This small molecule binds to this protein.
Small molecule (SMILES): CC(=O)N[C@@H]1[C@@H](O)[C@H](O)[C@@H](CO)O[C@H]1O

Sequence of chain 1.F:
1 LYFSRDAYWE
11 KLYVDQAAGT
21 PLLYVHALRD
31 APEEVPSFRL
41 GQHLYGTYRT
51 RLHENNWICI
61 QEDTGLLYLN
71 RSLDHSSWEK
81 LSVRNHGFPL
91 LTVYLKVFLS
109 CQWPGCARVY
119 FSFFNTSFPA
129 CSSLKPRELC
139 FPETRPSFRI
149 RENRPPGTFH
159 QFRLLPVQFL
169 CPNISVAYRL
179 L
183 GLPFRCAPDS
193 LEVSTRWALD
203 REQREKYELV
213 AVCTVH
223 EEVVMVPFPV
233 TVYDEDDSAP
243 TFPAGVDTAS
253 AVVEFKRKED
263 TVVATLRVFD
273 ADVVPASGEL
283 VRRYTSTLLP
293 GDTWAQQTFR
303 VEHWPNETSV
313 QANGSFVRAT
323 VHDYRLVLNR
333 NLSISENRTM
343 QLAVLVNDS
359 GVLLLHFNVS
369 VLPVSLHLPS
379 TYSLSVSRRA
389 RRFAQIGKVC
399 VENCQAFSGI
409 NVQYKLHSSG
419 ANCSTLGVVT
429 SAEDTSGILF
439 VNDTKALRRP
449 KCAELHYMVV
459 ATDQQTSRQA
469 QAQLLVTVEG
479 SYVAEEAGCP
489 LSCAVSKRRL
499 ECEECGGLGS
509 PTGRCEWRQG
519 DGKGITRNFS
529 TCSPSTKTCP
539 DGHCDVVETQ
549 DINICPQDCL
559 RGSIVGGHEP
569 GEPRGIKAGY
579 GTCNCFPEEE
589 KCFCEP

Binding-site contacts:
Ligand atom C3 contacts residue ASN308 of chain 1.F at 3.8 Å.
Ligand atom O5 contacts residue ARG303 of chain 1.E at 3.8 Å.
Ligand atom C1 contacts residue ARG303 of chain 1.E at 3.7 Å.
Ligand atom C6 contacts residue ARG303 of chain 1.E at 4.4 Å.
Ligand atom C4 contacts residue ASN308 of chain 1.F at 4.2 Å.
Ligand atom C7 contacts residue TRP306 of chain 1.F at 4.3 Å (hydrophobic).
Ligand atom C5 contacts residue ARG303 of chain 1.E at 3.5 Å.
Ligand atom O7 contacts residue TRP306 of chain 1.F at 4.0 Å.
Ligand atom C8 contacts residue ASN308 of chain 1.F at 4.3 Å.
Ligand atom N2 contacts residue ASN308 of chain 1.F at 2.9 Å (h-bond).
Ligand atom C7 contacts residue ASN308 of chain 1.F at 3.2 Å.
Ligand atom O7 contacts residue ASN308 of chain 1.F at 3.1 Å (h-bond).
Ligand atom C3 contacts residue ARG303 of chain 1.E at 4.3 Å.
Ligand atom C4 contacts residue ARG303 of chain 1.E at 4.3 Å.
Ligand atom C1 contacts residue ASN308 of chain 1.F at 1.4 Å.
Ligand atom C5 contacts residue ASN308 of chain 1.F at 3.7 Å.
Ligand atom C8 contacts residue TRP306 of chain 1.F at 3.7 Å (hydrophobic).
Ligand atom O5 contacts residue ASN308 of chain 1.F at 2.4 Å (h-bond).
Ligand atom C2 contacts residue ASN308 of chain 1.F at 2.5 Å.

Sequence of chain 1.E:
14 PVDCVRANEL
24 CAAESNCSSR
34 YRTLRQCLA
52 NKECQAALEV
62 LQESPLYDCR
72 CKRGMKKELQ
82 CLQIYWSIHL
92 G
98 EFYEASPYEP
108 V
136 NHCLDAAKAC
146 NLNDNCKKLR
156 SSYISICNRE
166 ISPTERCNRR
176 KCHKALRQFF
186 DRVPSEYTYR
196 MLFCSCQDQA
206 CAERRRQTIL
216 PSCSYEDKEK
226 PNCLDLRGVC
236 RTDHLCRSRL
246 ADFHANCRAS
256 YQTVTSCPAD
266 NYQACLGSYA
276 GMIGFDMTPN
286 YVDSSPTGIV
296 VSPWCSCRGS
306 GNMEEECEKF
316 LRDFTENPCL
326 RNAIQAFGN